This small molecule binds to this protein.
Small molecule (SMILES): CC(=O)N[C@@H]1[C@@H](O)[C@H](O)[C@@H](CO)O[C@H]1O

Binding-site contacts:
Ligand atom C5 contacts residue ASN59 of chain 2.A at 3.7 Å.
Ligand atom C5 contacts residue SER61 of chain 2.A at 4.0 Å.
Ligand atom N2 contacts residue ASN59 of chain 2.A at 2.6 Å (h-bond).
Ligand atom C6 contacts residue THR62 of chain 2.A at 4.3 Å.
Ligand atom O5 contacts residue SER61 of chain 2.A at 3.9 Å.
Ligand atom C1 contacts residue SER61 of chain 2.A at 3.4 Å.
Ligand atom C7 contacts residue ASN59 of chain 2.A at 2.9 Å.
Ligand atom C2 contacts residue SER61 of chain 2.A at 4.5 Å.
Ligand atom C3 contacts residue ASN59 of chain 2.A at 3.7 Å.
Ligand atom C5 contacts residue THR62 of chain 2.A at 4.0 Å.
Ligand atom C4 contacts residue ASN59 of chain 2.A at 4.3 Å.
Ligand atom O5 contacts residue ASN59 of chain 2.A at 2.4 Å (h-bond).
Ligand atom C8 contacts residue ASN59 of chain 2.A at 4.0 Å.
Ligand atom C1 contacts residue ASN59 of chain 2.A at 1.4 Å.
Ligand atom C2 contacts residue ASN59 of chain 2.A at 2.4 Å.
Ligand atom O7 contacts residue ASN59 of chain 2.A at 3.0 Å (h-bond).

Sequence of chain 2.A:
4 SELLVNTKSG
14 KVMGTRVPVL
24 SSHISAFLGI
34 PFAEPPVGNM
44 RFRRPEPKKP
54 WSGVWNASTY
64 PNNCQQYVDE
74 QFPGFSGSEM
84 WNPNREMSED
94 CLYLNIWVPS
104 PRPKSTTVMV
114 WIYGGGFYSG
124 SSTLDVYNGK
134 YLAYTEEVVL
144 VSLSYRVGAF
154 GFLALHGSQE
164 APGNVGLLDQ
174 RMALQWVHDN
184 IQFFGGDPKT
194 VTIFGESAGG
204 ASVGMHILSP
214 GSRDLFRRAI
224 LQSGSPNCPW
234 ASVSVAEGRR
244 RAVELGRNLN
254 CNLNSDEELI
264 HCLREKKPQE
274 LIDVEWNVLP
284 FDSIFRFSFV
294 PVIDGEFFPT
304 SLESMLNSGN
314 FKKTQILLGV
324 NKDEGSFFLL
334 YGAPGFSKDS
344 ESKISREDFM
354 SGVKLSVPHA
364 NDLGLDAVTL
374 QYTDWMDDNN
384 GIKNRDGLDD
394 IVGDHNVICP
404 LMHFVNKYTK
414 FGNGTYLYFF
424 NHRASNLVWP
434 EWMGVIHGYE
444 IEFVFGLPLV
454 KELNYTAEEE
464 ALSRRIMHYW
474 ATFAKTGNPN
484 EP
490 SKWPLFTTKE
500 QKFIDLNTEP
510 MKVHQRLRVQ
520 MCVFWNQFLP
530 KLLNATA